This protein binds this small molecule.
Small molecule (SMILES): CC(=O)N[C@H]1[C@H](O[C@H]2[C@H](O)[C@@H](NC(C)=O)CO[C@@H]2CO)O[C@H](CO)[C@@H](O[C@@H]2O[C@H](CO)[C@@H](O)[C@H](O)[C@@H]2O)[C@@H]1O

Binding-site contacts:
Ligand atom O3 contacts residue PRO307 of chain 1.A at 4.2 Å.
Ligand atom C1 contacts residue ASN318 of chain 1.A at 1.4 Å.
Ligand atom C8 contacts residue TYR381 of chain 1.A at 3.5 Å (hydrophobic).
Ligand atom C6 contacts residue ILE321 of chain 1.A at 4.2 Å (hydrophobic).
Ligand atom O5 contacts residue ILE321 of chain 1.A at 4.5 Å.
Ligand atom O7 contacts residue PRO307 of chain 1.A at 3.9 Å.
Ligand atom O7 contacts residue LEU312 of chain 1.A at 4.1 Å.
Ligand atom C5 contacts residue ASN318 of chain 1.A at 3.6 Å.
Ligand atom C4 contacts residue ILE306 of chain 1.A at 4.0 Å (hydrophobic).
Ligand atom N2 contacts residue ASN318 of chain 1.A at 3.0 Å (h-bond).
Ligand atom O6 contacts residue SER320 of chain 1.A at 3.5 Å.
Ligand atom C2 contacts residue ASN318 of chain 1.A at 2.4 Å.
Ligand atom O6 contacts residue ILE321 of chain 1.A at 3.3 Å.
Ligand atom O5 contacts residue ILE306 of chain 1.A at 3.7 Å.
Ligand atom C7 contacts residue ASN318 of chain 1.A at 3.7 Å.
Ligand atom C8 contacts residue LEU312 of chain 1.A at 3.7 Å (hydrophobic).
Ligand atom C4 contacts residue ASN318 of chain 1.A at 4.2 Å.
Ligand atom C7 contacts residue LEU312 of chain 1.A at 4.0 Å (hydrophobic).
Ligand atom O6 contacts residue ILE306 of chain 1.A at 4.1 Å.
Ligand atom C1 contacts residue SER320 of chain 1.A at 3.9 Å.
Ligand atom C6 contacts residue SER320 of chain 1.A at 4.5 Å.
Ligand atom O7 contacts residue GLU138 of chain 1.A at 3.9 Å.
Ligand atom C6 contacts residue ILE306 of chain 1.A at 3.3 Å (hydrophobic).
Ligand atom C5 contacts residue ILE306 of chain 1.A at 3.9 Å (hydrophobic).
Ligand atom O7 contacts residue ASN318 of chain 1.A at 4.0 Å.
Ligand atom C2 contacts residue PRO307 of chain 1.A at 4.4 Å (hydrophobic).
Ligand atom O5 contacts residue SER320 of chain 1.A at 3.8 Å.
Ligand atom O5 contacts residue ASN318 of chain 1.A at 2.3 Å (h-bond).
Ligand atom C5 contacts residue SER320 of chain 1.A at 4.2 Å.
Ligand atom O6 contacts residue PRO307 of chain 1.A at 3.6 Å.
Ligand atom C3 contacts residue ASN318 of chain 1.A at 3.8 Å.

Sequence of chain 1.A:
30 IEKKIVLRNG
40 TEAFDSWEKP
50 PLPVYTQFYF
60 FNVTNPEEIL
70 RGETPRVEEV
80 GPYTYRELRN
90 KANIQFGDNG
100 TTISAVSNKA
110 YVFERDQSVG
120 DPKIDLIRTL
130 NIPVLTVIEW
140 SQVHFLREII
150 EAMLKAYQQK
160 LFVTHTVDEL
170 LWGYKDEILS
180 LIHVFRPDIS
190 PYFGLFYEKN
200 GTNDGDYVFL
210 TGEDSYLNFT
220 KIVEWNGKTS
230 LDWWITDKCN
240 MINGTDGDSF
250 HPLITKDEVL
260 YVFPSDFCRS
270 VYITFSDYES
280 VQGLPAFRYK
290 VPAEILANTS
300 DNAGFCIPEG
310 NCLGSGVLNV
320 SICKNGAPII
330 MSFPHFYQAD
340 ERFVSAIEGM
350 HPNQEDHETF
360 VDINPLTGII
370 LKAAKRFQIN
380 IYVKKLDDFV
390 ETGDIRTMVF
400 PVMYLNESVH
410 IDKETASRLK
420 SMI